A protein and the small-molecule ligand that binds it are described below.
Small molecule (SMILES): Nc1ncnc2c1ncn2[C@H]1C[C@H](O)[C@@H](COP(=O)(O)O)O1

Binding-site contacts:
Ligand atom C2 contacts residue ILE404 of chain 1.EB at 4.4 Å (hydrophobic).
Ligand atom C6 contacts residue VAL202 of chain 1.EB at 4.2 Å (hydrophobic).
Ligand atom C3' contacts residue HIS412 of chain 1.EB at 4.0 Å.
Ligand atom C8 contacts residue SER414 of chain 1.EB at 4.3 Å.
Ligand atom N7 contacts residue SER414 of chain 1.EB at 3.6 Å.
Ligand atom N7 contacts residue ASN391 of chain 1.EB at 3.9 Å.
Ligand atom C2 contacts residue PRO413 of chain 1.EB at 3.5 Å (hydrophobic).
Ligand atom C2' contacts residue HIS412 of chain 1.EB at 3.1 Å.
Ligand atom C2 contacts residue VAL202 of chain 1.EB at 4.2 Å (hydrophobic).
Ligand atom C8 contacts residue HIS412 of chain 1.EB at 3.4 Å.
Ligand atom N1 contacts residue VAL202 of chain 1.EB at 3.7 Å.
Ligand atom C5 contacts residue PRO203 of chain 1.EB at 3.9 Å (hydrophobic).
Ligand atom N9 contacts residue HIS412 of chain 1.EB at 4.3 Å.
Ligand atom N6 contacts residue SER414 of chain 1.EB at 3.7 Å.
Ligand atom C4 contacts residue PRO413 of chain 1.EB at 4.0 Å (hydrophobic).
Ligand atom C8 contacts residue PRO203 of chain 1.EB at 4.2 Å (hydrophobic).
Ligand atom N9 contacts residue PRO203 of chain 1.EB at 4.4 Å.
Ligand atom N6 contacts residue PRO415 of chain 1.EB at 4.2 Å.
Ligand atom N6 contacts residue PHE420 of chain 1.EB at 3.7 Å.
Ligand atom O3' contacts residue PRO413 of chain 1.EB at 4.2 Å.
Ligand atom C2' contacts residue PRO413 of chain 1.EB at 3.8 Å (hydrophobic).
Ligand atom C2 contacts residue GLY421 of chain 1.EB at 3.4 Å.
Ligand atom N6 contacts residue GLY419 of chain 1.EB at 3.5 Å (h-bond).
Ligand atom N1 contacts residue PRO413 of chain 1.EB at 3.5 Å (h-bond).
Ligand atom C1' contacts residue PRO413 of chain 1.EB at 3.9 Å (hydrophobic).
Ligand atom C6 contacts residue PRO413 of chain 1.EB at 3.8 Å (hydrophobic).
Ligand atom N7 contacts residue PRO203 of chain 1.EB at 4.0 Å.
Ligand atom C1' contacts residue HIS412 of chain 1.EB at 4.3 Å.
Ligand atom C4 contacts residue PRO203 of chain 1.EB at 4.2 Å (hydrophobic).
Ligand atom C6 contacts residue SER414 of chain 1.EB at 4.0 Å.
Ligand atom N1 contacts residue GLY421 of chain 1.EB at 3.1 Å (h-bond).
Ligand atom N1 contacts residue PHE420 of chain 1.EB at 4.2 Å.
Ligand atom C6 contacts residue PRO203 of chain 1.EB at 4.3 Å (hydrophobic).
Ligand atom C6 contacts residue GLY421 of chain 1.EB at 3.6 Å.
Ligand atom N9 contacts residue PRO413 of chain 1.EB at 4.3 Å.
Ligand atom C5 contacts residue PRO413 of chain 1.EB at 4.0 Å (hydrophobic).
Ligand atom N6 contacts residue GLY421 of chain 1.EB at 3.3 Å (h-bond).
Ligand atom C5 contacts residue SER414 of chain 1.EB at 3.9 Å.
Ligand atom N3 contacts residue PRO413 of chain 1.EB at 3.8 Å.
Ligand atom N7 contacts residue HIS412 of chain 1.EB at 4.1 Å.

Sequence of chain 1.EB:
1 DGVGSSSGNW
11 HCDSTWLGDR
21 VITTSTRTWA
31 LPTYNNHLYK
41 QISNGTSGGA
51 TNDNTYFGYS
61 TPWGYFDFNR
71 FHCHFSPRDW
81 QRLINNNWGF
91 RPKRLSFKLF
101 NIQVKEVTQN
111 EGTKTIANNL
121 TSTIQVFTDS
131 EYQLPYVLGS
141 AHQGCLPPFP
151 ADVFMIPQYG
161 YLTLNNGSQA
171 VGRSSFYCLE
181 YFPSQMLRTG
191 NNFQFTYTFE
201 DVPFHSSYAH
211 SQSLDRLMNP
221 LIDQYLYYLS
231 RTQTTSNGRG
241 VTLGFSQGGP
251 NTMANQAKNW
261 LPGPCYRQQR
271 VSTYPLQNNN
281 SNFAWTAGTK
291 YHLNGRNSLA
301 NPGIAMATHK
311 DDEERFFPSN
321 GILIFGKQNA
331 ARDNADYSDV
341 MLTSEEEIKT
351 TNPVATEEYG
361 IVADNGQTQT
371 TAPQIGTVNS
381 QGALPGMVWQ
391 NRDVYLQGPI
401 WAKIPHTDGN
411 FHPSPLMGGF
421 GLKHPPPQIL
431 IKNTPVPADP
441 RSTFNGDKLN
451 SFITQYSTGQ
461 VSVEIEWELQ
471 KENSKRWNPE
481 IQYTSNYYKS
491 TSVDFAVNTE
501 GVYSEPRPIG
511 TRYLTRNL